Binding-site contacts:
Ligand atom C5 contacts residue ASN282 of chain 1.A at 3.0 Å.
Ligand atom O3 contacts residue ASN282 of chain 1.A at 4.4 Å.
Ligand atom O6 contacts residue ASN282 of chain 1.A at 3.9 Å.
Ligand atom C1 contacts residue ASN282 of chain 1.A at 1.4 Å.
Ligand atom O5 contacts residue GLU281 of chain 1.A at 4.4 Å.
Ligand atom O7 contacts residue ASN280 of chain 1.A at 4.5 Å.
Ligand atom C2 contacts residue ASN282 of chain 1.A at 2.5 Å.
Ligand atom C3 contacts residue ASN282 of chain 1.A at 3.4 Å.
Ligand atom N2 contacts residue ASN282 of chain 1.A at 3.6 Å.
Ligand atom O5 contacts residue ASN282 of chain 1.A at 2.4 Å (h-bond).
Ligand atom C7 contacts residue ASN280 of chain 1.A at 4.1 Å.
Ligand atom C7 contacts residue ASN282 of chain 1.A at 4.5 Å.
Ligand atom C4 contacts residue ASN282 of chain 1.A at 3.2 Å.
Ligand atom C8 contacts residue ASN280 of chain 1.A at 4.0 Å.
Ligand atom C8 contacts residue THR284 of chain 1.A at 4.4 Å.
Ligand atom C6 contacts residue ASN282 of chain 1.A at 3.2 Å.

A protein and the small-molecule ligand that binds it are described below.
Small molecule (SMILES): CC(=O)N[C@@H]1[C@@H](O)[C@H](O)[C@@H](CO)O[C@H]1O

Sequence of chain 1.A:
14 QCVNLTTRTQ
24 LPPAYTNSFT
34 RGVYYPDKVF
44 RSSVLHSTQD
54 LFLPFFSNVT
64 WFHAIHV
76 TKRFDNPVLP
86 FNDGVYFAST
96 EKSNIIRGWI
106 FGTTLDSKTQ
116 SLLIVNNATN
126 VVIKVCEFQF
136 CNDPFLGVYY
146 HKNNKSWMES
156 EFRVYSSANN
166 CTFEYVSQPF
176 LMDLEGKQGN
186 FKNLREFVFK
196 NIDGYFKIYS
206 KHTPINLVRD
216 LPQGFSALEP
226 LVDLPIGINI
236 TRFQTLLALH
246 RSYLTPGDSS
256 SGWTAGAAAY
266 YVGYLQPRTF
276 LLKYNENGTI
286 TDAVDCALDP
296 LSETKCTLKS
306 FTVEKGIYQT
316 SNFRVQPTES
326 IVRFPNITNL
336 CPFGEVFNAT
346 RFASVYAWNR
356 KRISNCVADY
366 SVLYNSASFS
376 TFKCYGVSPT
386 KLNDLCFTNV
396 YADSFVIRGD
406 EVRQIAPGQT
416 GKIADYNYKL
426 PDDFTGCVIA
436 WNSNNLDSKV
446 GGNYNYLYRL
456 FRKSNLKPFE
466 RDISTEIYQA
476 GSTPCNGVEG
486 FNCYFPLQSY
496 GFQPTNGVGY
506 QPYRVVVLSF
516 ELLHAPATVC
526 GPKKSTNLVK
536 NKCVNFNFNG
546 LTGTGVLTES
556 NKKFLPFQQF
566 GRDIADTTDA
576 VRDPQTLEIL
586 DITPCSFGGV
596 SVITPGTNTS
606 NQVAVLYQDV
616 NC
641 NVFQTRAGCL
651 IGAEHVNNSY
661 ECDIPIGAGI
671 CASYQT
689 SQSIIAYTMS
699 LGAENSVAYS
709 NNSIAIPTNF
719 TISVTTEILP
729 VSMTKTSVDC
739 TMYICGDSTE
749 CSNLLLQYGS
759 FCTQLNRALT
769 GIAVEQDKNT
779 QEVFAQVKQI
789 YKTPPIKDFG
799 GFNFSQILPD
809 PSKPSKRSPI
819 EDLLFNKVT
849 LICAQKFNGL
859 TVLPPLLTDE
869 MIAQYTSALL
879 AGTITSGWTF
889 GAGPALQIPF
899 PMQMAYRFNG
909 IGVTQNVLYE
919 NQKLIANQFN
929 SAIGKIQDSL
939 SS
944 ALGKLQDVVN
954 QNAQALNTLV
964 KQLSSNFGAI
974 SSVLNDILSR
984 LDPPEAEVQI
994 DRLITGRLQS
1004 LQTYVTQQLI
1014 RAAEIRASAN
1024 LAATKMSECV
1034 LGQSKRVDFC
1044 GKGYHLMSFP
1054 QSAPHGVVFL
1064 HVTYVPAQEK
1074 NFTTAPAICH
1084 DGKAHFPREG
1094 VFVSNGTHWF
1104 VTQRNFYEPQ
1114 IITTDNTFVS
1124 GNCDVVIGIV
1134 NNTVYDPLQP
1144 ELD